Binding-site contacts:
Ligand atom O1 contacts residue ILE10 of chain 1.K at 3.4 Å.
Ligand atom O3 contacts residue HIS5 of chain 1.H at 3.3 Å (h-bond).
Ligand atom C1 contacts residue CYS6 of chain 1.K at 3.4 Å (hydrophobic).
Ligand atom C1 contacts residue LEU11 of chain 1.L at 4.0 Å (hydrophobic).
Ligand atom C6 contacts residue VAL2 of chain 1.H at 4.4 Å (hydrophobic).
Ligand atom C4 contacts residue HIS10 of chain 1.L at 3.9 Å.
Ligand atom C1 contacts residue ILE10 of chain 1.K at 4.5 Å (hydrophobic).
Ligand atom O3 contacts residue ALA14 of chain 1.L at 3.4 Å.
Ligand atom O1 contacts residue CYS6 of chain 1.K at 2.6 Å (h-bond).
Ligand atom C2 contacts residue CYS11 of chain 1.K at 3.7 Å (hydrophobic).
Ligand atom C4 contacts residue LEU11 of chain 1.L at 4.0 Å (hydrophobic).
Ligand atom C5 contacts residue LEU11 of chain 1.L at 3.7 Å (hydrophobic).
Ligand atom C4 contacts residue HIS5 of chain 1.H at 3.7 Å.
Ligand atom C1 contacts residue HIS5 of chain 1.H at 4.1 Å.
Ligand atom C3 contacts residue LEU11 of chain 1.L at 4.4 Å (hydrophobic).
Ligand atom O1 contacts residue VAL2 of chain 1.H at 4.3 Å.
Ligand atom C3 contacts residue HIS5 of chain 1.H at 3.3 Å.
Ligand atom O1 contacts residue CYS11 of chain 1.K at 2.8 Å (h-bond).
Ligand atom C5 contacts residue HIS5 of chain 1.H at 4.0 Å.
Ligand atom O3 contacts residue LEU17 of chain 1.D at 3.5 Å.
Ligand atom C3 contacts residue ALA14 of chain 1.L at 4.2 Å (hydrophobic).
Ligand atom C5 contacts residue CYS7 of chain 1.L at 4.1 Å (hydrophobic).
Ligand atom C6 contacts residue LEU11 of chain 1.L at 3.7 Å (hydrophobic).
Ligand atom C6 contacts residue CYS6 of chain 1.K at 3.2 Å (hydrophobic).
Ligand atom C5 contacts residue HIS10 of chain 1.L at 4.0 Å.
Ligand atom C2 contacts residue LEU11 of chain 1.L at 4.3 Å (hydrophobic).
Ligand atom C6 contacts residue CYS7 of chain 1.L at 4.0 Å (hydrophobic).
Ligand atom C2 contacts residue HIS5 of chain 1.H at 3.7 Å.
Ligand atom C4 contacts residue ALA14 of chain 1.L at 4.5 Å (hydrophobic).
Ligand atom C3 contacts residue LEU16 of chain 1.K at 4.3 Å (hydrophobic).
Ligand atom O1 contacts residue SER9 of chain 1.K at 3.6 Å (h-bond).
Ligand atom C2 contacts residue LEU16 of chain 1.K at 4.2 Å (hydrophobic).
Ligand atom C5 contacts residue LEU6 of chain 1.H at 4.1 Å (hydrophobic).
Ligand atom C1 contacts residue CYS11 of chain 1.K at 3.9 Å (hydrophobic).
Ligand atom C6 contacts residue HIS5 of chain 1.H at 4.2 Å.
Ligand atom C2 contacts residue ILE10 of chain 1.K at 4.4 Å (hydrophobic).
Ligand atom O3 contacts residue LEU16 of chain 1.K at 3.9 Å.

Sequence of chain 1.K:
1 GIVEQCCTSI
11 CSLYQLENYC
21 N

Sequence of chain 1.D:
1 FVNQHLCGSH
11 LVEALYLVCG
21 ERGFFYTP

Sequence of chain 1.L:
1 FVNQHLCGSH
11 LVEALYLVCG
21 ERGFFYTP

Sequence of chain 1.H:
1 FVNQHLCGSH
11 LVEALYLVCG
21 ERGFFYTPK

The small molecule below binds the protein below.
Small molecule (SMILES): Oc1cccc(O)c1